Sequence of chain 1.A:
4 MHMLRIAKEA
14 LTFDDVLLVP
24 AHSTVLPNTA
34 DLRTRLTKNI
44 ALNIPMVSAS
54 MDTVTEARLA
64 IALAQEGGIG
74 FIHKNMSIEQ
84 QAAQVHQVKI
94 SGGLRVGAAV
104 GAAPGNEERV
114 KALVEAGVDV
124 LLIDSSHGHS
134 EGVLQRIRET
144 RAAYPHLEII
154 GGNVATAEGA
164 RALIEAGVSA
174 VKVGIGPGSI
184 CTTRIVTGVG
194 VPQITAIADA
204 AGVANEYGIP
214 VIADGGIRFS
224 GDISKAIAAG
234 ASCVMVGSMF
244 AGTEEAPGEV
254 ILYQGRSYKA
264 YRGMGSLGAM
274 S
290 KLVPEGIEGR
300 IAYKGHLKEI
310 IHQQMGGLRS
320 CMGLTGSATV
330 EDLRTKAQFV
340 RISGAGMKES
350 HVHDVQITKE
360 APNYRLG

The small molecule below binds the protein below.
Small molecule (SMILES): O=c1[nH]cnc2c1ncn2[C@@H]1O[C@H](COP(=O)(O)O)[C@@H](O)[C@H]1O

Binding-site contacts:
Ligand atom C6 contacts residue GLY268 of chain 1.A at 3.6 Å.
Ligand atom N3 contacts residue MOA1 of chain 1.D at 3.3 Å.
Ligand atom N7 contacts residue GLY266 of chain 1.A at 3.4 Å.
Ligand atom N7 contacts residue MET267 of chain 1.A at 2.8 Å (h-bond).
Ligand atom C2 contacts residue MOA1 of chain 1.D at 3.0 Å.
Ligand atom O2P contacts residue SER182 of chain 1.A at 2.6 Å (h-bond).
Ligand atom C5' contacts residue TYR264 of chain 1.A at 3.6 Å (hydrophobic).
Ligand atom O2' contacts residue ASP217 of chain 1.A at 2.5 Å (salt-bridge).
Ligand atom C4 contacts residue ILE183 of chain 1.A at 3.5 Å (hydrophobic).
Ligand atom C5 contacts residue ILE183 of chain 1.A at 3.4 Å (hydrophobic).
Ligand atom O5' contacts residue GLY218 of chain 1.A at 3.5 Å.
Ligand atom C2 contacts residue GLU294 of chain 1.A at 3.4 Å.
Ligand atom O3P contacts residue GLY181 of chain 1.A at 3.4 Å.
Ligand atom N3 contacts residue CYS184 of chain 1.A at 3.4 Å.
Ligand atom C6 contacts residue GLU294 of chain 1.A at 3.6 Å.
Ligand atom O1P contacts residue SER241 of chain 1.A at 3.4 Å (h-bond).
Ligand atom O2P contacts residue SER241 of chain 1.A at 2.9 Å (h-bond).
Ligand atom O6 contacts residue GLY268 of chain 1.A at 2.7 Å (h-bond).
Ligand atom O3P contacts residue SER182 of chain 1.A at 2.9 Å (h-bond).
Ligand atom C2 contacts residue CYS184 of chain 1.A at 3.0 Å (hydrophobic).
Ligand atom C6 contacts residue MOA1 of chain 1.D at 3.6 Å.
Ligand atom C5 contacts residue MET267 of chain 1.A at 3.6 Å (hydrophobic).
Ligand atom C4' contacts residue ASP217 of chain 1.A at 3.6 Å.
Ligand atom O5' contacts residue GLY181 of chain 1.A at 3.4 Å.
Ligand atom O6 contacts residue GLY295 of chain 1.A at 3.4 Å.
Ligand atom O3P contacts residue GLY219 of chain 1.A at 2.8 Å (h-bond).
Ligand atom O2' contacts residue MOA1 of chain 1.D at 3.4 Å.
Ligand atom O3' contacts residue ASP217 of chain 1.A at 2.4 Å (salt-bridge).
Ligand atom N1 contacts residue GLU294 of chain 1.A at 2.7 Å (salt-bridge).
Ligand atom N1 contacts residue MOA1 of chain 1.D at 3.0 Å (h-bond).
Ligand atom C3' contacts residue ASP217 of chain 1.A at 3.4 Å.
Ligand atom O3' contacts residue ALA52 of chain 1.A at 3.6 Å.
Ligand atom C2' contacts residue ASP217 of chain 1.A at 3.6 Å.
Ligand atom O6 contacts residue MET267 of chain 1.A at 3.3 Å (h-bond).
Ligand atom O2P contacts residue TYR264 of chain 1.A at 2.5 Å (h-bond).
Ligand atom O3' contacts residue MET238 of chain 1.A at 3.6 Å.
Ligand atom C4 contacts residue MOA1 of chain 1.D at 3.5 Å.
Ligand atom O6 contacts residue GLY266 of chain 1.A at 3.2 Å.
Ligand atom O1P contacts residue GLY240 of chain 1.A at 2.8 Å (h-bond).
Ligand atom N7 contacts residue ILE183 of chain 1.A at 3.6 Å.